Binding-site contacts:
Ligand atom C3' contacts residue DC1 of chain 49.F at 0.8 Å.
Ligand atom C4' contacts residue DC1 of chain 49.F at 1.2 Å.
Ligand atom C2' contacts residue DC1 of chain 49.F at 1.2 Å.
Ligand atom O3' contacts residue DC1 of chain 49.F at 1.1 Å (h-bond).
Ligand atom O4' contacts residue DC1 of chain 49.F at 0.3 Å (h-bond).
Ligand atom C2' contacts residue PHE277 of chain 35.A at 2.8 Å (hydrophobic).
Ligand atom O3' contacts residue PHE277 of chain 35.A at 4.1 Å.
Ligand atom P contacts residue DC1 of chain 49.F at 1.1 Å.
Ligand atom OP1 contacts residue PHE277 of chain 35.A at 4.1 Å.
Ligand atom C1' contacts residue DC1 of chain 49.F at 1.3 Å.
Ligand atom C3' contacts residue PHE277 of chain 35.A at 3.6 Å (hydrophobic).
Ligand atom OP1 contacts residue ARG10 of chain 35.A at 3.8 Å.
Ligand atom OP2 contacts residue DC1 of chain 49.F at 1.0 Å.
Ligand atom C5' contacts residue DC1 of chain 49.F at 1.4 Å.
Ligand atom C1' contacts residue PHE277 of chain 35.A at 3.9 Å (hydrophobic).
Ligand atom OP1 contacts residue DC1 of chain 49.F at 0.4 Å (h-bond).
Ligand atom O5' contacts residue DC1 of chain 49.F at 1.2 Å (h-bond).

Sequence of chain 35.A:
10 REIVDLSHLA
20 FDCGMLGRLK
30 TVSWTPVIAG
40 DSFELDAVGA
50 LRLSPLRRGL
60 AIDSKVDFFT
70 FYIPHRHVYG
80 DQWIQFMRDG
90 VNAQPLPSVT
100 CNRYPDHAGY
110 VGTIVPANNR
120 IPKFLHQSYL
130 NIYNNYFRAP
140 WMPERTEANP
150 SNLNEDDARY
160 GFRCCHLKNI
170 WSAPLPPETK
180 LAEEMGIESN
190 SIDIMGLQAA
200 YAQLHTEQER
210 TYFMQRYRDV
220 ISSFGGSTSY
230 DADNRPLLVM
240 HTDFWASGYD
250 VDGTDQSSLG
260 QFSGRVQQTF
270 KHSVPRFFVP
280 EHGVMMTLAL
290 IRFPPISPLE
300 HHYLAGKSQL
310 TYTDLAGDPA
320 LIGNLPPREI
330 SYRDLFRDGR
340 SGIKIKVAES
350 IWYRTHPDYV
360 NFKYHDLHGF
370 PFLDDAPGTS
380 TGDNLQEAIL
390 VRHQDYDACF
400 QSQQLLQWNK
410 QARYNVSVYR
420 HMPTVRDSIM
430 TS

The small molecule below binds the protein below.
Small molecule (SMILES): Nc1ccn([C@H]2C[C@H](O)[C@@H](COP(=O)(O)O)O2)c(=O)n1